A small-molecule ligand and the protein it binds are described below.
Small molecule (SMILES): COCCOC(=O)/C(=N\O)C(C)=O

Binding-site contacts:
Ligand atom O4 contacts residue TYR183 of chain 1.B at 3.3 Å.
Ligand atom C2 contacts residue FMN1 of chain 1.H at 4.1 Å.
Ligand atom O1 contacts residue FMN1 of chain 1.H at 3.8 Å.
Ligand atom C2 contacts residue TYR27 of chain 1.B at 4.2 Å (hydrophobic).
Ligand atom O4 contacts residue HIS178 of chain 1.B at 2.8 Å (h-bond).
Ligand atom C4 contacts residue HIS181 of chain 1.B at 3.2 Å.
Ligand atom C1 contacts residue TYR183 of chain 1.B at 4.0 Å (hydrophobic).
Ligand atom O3 contacts residue HIS181 of chain 1.B at 3.3 Å (h-bond).
Ligand atom C5 contacts residue HIS181 of chain 1.B at 3.7 Å.
Ligand atom C3 contacts residue HIS181 of chain 1.B at 4.0 Å.
Ligand atom C5 contacts residue PHE269 of chain 1.B at 3.6 Å (hydrophobic).
Ligand atom C1 contacts residue TYR27 of chain 1.B at 4.2 Å (hydrophobic).
Ligand atom O3 contacts residue TYR183 of chain 1.B at 3.9 Å.
Ligand atom O1 contacts residue CYS25 of chain 1.B at 4.2 Å.
Ligand atom N1 contacts residue HIS181 of chain 1.B at 3.7 Å.
Ligand atom C4 contacts residue TYR183 of chain 1.B at 4.2 Å (hydrophobic).
Ligand atom N1 contacts residue HIS178 of chain 1.B at 3.9 Å.
Ligand atom C6 contacts residue PHE269 of chain 1.B at 3.6 Å (hydrophobic).
Ligand atom O2 contacts residue HIS181 of chain 1.B at 3.3 Å (h-bond).
Ligand atom O1 contacts residue TYR183 of chain 1.B at 3.5 Å (h-bond).
Ligand atom O5 contacts residue PHE269 of chain 1.B at 4.0 Å.
Ligand atom C2 contacts residue TYR183 of chain 1.B at 3.3 Å (hydrophobic).
Ligand atom O2 contacts residue TRP302 of chain 1.B at 3.5 Å.
Ligand atom O2 contacts residue FMN1 of chain 1.H at 3.2 Å.
Ligand atom C7 contacts residue PHE269 of chain 1.B at 3.9 Å (hydrophobic).
Ligand atom O1 contacts residue ILE66 of chain 1.B at 3.8 Å.
Ligand atom O4 contacts residue HIS181 of chain 1.B at 2.6 Å (h-bond).
Ligand atom C3 contacts residue FMN1 of chain 1.H at 3.7 Å.
Ligand atom O1 contacts residue TYR27 of chain 1.B at 3.3 Å (h-bond).
Ligand atom C4 contacts residue FMN1 of chain 1.H at 4.0 Å.
Ligand atom N1 contacts residue FMN1 of chain 1.H at 3.4 Å.
Ligand atom C3 contacts residue TYR183 of chain 1.B at 3.3 Å (hydrophobic).
Ligand atom O4 contacts residue FMN1 of chain 1.H at 2.9 Å.
Ligand atom O5 contacts residue MPD1 of chain 1.G at 4.1 Å.
Ligand atom C5 contacts residue TRP302 of chain 1.B at 3.9 Å (hydrophobic).
Ligand atom N1 contacts residue TYR183 of chain 1.B at 3.3 Å (h-bond).

Sequence of chain 1.B:
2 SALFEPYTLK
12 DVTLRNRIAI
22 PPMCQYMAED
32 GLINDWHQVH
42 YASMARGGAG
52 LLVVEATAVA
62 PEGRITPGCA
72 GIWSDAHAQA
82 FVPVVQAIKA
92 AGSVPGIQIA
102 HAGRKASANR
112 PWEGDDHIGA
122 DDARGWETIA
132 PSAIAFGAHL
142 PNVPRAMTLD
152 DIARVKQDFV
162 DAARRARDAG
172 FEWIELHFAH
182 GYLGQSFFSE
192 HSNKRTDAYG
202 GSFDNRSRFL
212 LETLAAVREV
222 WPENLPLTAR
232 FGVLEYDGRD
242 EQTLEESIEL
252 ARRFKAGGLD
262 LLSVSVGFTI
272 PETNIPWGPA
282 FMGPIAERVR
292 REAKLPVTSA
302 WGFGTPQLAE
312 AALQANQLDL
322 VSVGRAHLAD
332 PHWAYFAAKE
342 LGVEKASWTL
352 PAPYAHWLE